Sequence of chain 2.A:
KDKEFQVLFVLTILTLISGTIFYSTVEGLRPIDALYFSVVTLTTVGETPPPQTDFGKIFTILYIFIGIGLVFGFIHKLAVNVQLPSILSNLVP

Binding-site contacts:
Ligand atom OXT contacts residue ILE77 of chain 2.B at 4.2 Å.
Ligand atom CA contacts residue HIS78 of chain 2.B at 3.3 Å.
Ligand atom O contacts residue PHE74 of chain 2.A at 3.7 Å.
Ligand atom OXT contacts residue PHE74 of chain 2.B at 4.2 Å.
Ligand atom N contacts residue HIS78 of chain 2.B at 3.9 Å.
Ligand atom OXT contacts residue HIS78 of chain 2.B at 4.4 Å.

This protein binds this small molecule.
Small molecule (SMILES): NCC(=O)O

Sequence of chain 2.B:
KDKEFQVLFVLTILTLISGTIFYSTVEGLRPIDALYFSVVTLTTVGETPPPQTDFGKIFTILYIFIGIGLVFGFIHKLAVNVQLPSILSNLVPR